Binding-site contacts:
Ligand atom C4 contacts residue CYS405 of chain 1.D at 4.3 Å (hydrophobic).
Ligand atom C7 contacts residue LYS404 of chain 1.D at 4.0 Å.
Ligand atom OP1 contacts residue CYS405 of chain 1.F at 4.4 Å.
Ligand atom O4 contacts residue LYS404 of chain 1.D at 3.0 Å (salt-bridge).
Ligand atom O4 contacts residue CYS405 of chain 1.D at 3.5 Å (h-bond).
Ligand atom C4 contacts residue LYS404 of chain 1.D at 4.1 Å.

The small molecule below binds the protein below.
Small molecule (SMILES): Cc1cn([C@H]2C[C@H](O[P](=O)(O)OC[C@H]3O[C@@H](n4cc(C)c(=O)[nH]c4=O)C[C@@H]3O[P](=O)(O)OC[C@H]3O[C@@H](n4cc(C)c(=O)[nH]c4=O)C[C@@H]3O[P](=O)(O)OC[C@H]3O[C@@H](n4cc(C)c(=O)[nH]c4=O)C[C@@H]3O)[C@@H](CO[P](=O)(O)O[C@H]3C[C@H](n4cc(C)c(=O)[nH]c4=O)O[C@@H]3CO[P](=O)(O)O[C@H]3C[C@H](n4cc(C)c(=O)[nH]c4=O)O[C@@H]3CO[P](=O)(O)O[C@H]3C[C@H](n4cc(C)c(=O)[nH]c4=O)O[C@@H]3CO[P](=O)(O)O[C@H]3C[C@H](n4cc(C)c(=O)[nH]c4=O)O[C@@H]3COP(=O)=O)O2)c(=O)[nH]c1=O

Sequence of chain 1.F:
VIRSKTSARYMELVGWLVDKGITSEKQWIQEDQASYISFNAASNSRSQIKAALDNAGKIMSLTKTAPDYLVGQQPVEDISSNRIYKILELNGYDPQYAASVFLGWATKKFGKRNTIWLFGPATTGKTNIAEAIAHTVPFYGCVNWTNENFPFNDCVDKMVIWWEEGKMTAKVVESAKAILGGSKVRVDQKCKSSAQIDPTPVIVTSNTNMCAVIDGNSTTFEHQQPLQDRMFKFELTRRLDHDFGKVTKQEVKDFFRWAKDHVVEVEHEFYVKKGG

Sequence of chain 1.D:
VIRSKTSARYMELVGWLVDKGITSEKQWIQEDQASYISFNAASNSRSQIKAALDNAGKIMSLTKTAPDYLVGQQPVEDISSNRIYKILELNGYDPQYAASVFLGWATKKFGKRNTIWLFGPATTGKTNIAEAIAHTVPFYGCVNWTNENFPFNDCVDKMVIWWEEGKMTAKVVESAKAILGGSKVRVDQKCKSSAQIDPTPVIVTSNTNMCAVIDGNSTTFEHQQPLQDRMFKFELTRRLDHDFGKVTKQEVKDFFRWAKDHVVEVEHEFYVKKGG